Sequence of chain 1.A:
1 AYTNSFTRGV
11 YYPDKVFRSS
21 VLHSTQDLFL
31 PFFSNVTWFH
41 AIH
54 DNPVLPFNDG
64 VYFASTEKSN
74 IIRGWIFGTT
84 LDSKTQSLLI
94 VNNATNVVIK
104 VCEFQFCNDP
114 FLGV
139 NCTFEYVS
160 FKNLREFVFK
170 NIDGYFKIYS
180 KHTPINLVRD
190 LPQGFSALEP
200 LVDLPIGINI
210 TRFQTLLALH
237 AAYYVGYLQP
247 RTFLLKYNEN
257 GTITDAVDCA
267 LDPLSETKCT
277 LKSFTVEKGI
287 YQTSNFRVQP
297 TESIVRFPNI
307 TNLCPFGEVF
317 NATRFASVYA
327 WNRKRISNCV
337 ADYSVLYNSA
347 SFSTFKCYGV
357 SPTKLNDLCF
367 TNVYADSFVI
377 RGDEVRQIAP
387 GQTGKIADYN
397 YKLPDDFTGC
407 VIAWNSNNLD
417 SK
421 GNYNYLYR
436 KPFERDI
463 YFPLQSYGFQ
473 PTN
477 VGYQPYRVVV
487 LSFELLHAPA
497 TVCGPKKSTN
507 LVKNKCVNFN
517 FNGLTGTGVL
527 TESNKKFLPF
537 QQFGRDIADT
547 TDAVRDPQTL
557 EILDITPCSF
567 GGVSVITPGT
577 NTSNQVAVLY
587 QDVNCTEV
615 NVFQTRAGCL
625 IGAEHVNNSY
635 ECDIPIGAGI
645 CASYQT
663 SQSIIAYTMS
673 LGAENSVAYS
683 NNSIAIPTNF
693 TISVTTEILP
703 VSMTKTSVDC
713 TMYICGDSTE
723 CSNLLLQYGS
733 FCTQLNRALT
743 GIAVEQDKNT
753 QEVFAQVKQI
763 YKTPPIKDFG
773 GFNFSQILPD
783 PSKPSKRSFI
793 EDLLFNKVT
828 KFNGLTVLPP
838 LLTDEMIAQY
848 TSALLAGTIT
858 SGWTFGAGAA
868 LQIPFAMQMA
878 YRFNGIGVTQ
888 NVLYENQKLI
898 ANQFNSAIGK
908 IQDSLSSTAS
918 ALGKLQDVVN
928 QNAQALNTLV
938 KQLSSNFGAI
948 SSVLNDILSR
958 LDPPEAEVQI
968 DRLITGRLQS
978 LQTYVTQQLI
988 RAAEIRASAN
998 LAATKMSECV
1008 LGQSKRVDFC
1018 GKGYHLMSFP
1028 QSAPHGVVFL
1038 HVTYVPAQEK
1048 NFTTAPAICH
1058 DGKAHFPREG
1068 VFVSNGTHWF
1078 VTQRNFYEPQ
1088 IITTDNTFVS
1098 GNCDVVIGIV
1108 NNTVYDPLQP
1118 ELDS

Binding-site contacts:
Ligand atom C8 contacts residue ASN631 of chain 1.A at 3.5 Å.
Ligand atom C5 contacts residue HIS629 of chain 1.A at 3.7 Å.
Ligand atom O6 contacts residue HIS629 of chain 1.A at 3.4 Å.
Ligand atom C3 contacts residue ASN631 of chain 1.A at 3.6 Å.
Ligand atom C7 contacts residue ASN631 of chain 1.A at 3.1 Å.
Ligand atom O7 contacts residue ASN631 of chain 1.A at 3.5 Å (h-bond).
Ligand atom N2 contacts residue ASN631 of chain 1.A at 2.8 Å (h-bond).
Ligand atom C1 contacts residue HIS629 of chain 1.A at 4.3 Å.
Ligand atom C5 contacts residue ASN631 of chain 1.A at 3.5 Å.
Ligand atom O5 contacts residue HIS629 of chain 1.A at 3.2 Å.
Ligand atom C1 contacts residue ASN631 of chain 1.A at 1.2 Å.
Ligand atom O5 contacts residue ASN631 of chain 1.A at 2.3 Å (h-bond).
Ligand atom C2 contacts residue ASN631 of chain 1.A at 2.3 Å.
Ligand atom C4 contacts residue ASN631 of chain 1.A at 4.0 Å.
Ligand atom C6 contacts residue HIS629 of chain 1.A at 3.1 Å.

A protein and the small-molecule ligand that binds it are described below.
Small molecule (SMILES): CC(=O)N[C@@H]1[C@@H](O)[C@H](O)[C@@H](CO)O[C@H]1O